Sequence of chain 1.C:
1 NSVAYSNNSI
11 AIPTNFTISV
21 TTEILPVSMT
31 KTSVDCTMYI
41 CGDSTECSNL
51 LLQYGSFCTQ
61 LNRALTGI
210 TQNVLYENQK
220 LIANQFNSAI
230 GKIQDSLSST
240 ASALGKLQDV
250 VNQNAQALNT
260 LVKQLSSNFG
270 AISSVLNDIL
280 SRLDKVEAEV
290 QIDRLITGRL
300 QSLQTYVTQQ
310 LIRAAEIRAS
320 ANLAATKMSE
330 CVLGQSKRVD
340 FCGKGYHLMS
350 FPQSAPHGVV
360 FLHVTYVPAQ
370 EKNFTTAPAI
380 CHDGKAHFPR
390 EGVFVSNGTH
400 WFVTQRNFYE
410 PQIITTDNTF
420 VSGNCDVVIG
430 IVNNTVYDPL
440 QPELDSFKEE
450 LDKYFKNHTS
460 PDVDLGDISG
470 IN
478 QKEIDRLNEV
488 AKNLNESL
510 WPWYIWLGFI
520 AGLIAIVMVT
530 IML

The protein below binds the small molecule below.
Small molecule (SMILES): CC(=O)N[C@H]1[C@H](O[C@H]2[C@H](O)[C@@H](NC(C)=O)CO[C@@H]2CO)O[C@H](CO)[C@@H](O[C@H]2O[C@H](CO)[C@@H](O)[C@H](O)[C@@H]2O)[C@@H]1O

Sequence of chain 1.B:
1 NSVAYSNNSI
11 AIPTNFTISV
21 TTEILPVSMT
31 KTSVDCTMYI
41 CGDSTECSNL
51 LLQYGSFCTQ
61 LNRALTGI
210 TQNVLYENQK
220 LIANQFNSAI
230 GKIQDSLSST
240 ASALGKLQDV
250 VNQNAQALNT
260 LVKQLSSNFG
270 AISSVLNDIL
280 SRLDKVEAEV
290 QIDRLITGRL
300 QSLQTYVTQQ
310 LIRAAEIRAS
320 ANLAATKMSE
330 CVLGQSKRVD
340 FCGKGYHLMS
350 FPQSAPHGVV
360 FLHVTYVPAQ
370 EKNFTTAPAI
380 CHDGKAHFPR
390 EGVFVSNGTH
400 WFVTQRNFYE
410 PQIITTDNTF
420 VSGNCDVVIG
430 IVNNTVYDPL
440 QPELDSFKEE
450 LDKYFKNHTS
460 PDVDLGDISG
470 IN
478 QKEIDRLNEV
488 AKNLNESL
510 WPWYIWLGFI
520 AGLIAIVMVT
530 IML

Binding-site contacts:
Ligand atom O6 contacts residue THR434 of chain 1.C at 3.2 Å.
Ligand atom C8 contacts residue ARG312 of chain 1.B at 3.2 Å.
Ligand atom C2 contacts residue ILE24 of chain 1.B at 3.9 Å (hydrophobic).
Ligand atom C6 contacts residue PRO355 of chain 1.B at 3.7 Å (hydrophobic).
Ligand atom C4 contacts residue ASN432 of chain 1.C at 4.2 Å.
Ligand atom O6 contacts residue HIS356 of chain 1.B at 3.7 Å.
Ligand atom C8 contacts residue GLY357 of chain 1.B at 4.4 Å.
Ligand atom C5 contacts residue ASN432 of chain 1.C at 3.6 Å.
Ligand atom O5 contacts residue THR434 of chain 1.C at 3.7 Å.
Ligand atom C5 contacts residue THR434 of chain 1.C at 4.4 Å.
Ligand atom C8 contacts residue ILE24 of chain 1.B at 3.8 Å (hydrophobic).
Ligand atom O3 contacts residue ASN432 of chain 1.C at 3.6 Å (h-bond).
Ligand atom C1 contacts residue ASN432 of chain 1.C at 1.4 Å.
Ligand atom C1 contacts residue ILE24 of chain 1.B at 4.4 Å (hydrophobic).
Ligand atom O5 contacts residue ASN432 of chain 1.C at 2.4 Å (h-bond).
Ligand atom N2 contacts residue ILE24 of chain 1.B at 3.4 Å.
Ligand atom C6 contacts residue THR434 of chain 1.C at 4.4 Å.
Ligand atom O7 contacts residue ARG312 of chain 1.B at 4.0 Å.
Ligand atom C8 contacts residue ASP437 of chain 1.C at 3.9 Å.
Ligand atom C2 contacts residue ASN432 of chain 1.C at 2.5 Å.
Ligand atom C7 contacts residue ARG312 of chain 1.B at 4.0 Å.
Ligand atom C7 contacts residue ILE24 of chain 1.B at 3.4 Å (hydrophobic).
Ligand atom O6 contacts residue PRO355 of chain 1.B at 3.6 Å.
Ligand atom O7 contacts residue ILE24 of chain 1.B at 3.8 Å.
Ligand atom C1 contacts residue THR434 of chain 1.C at 4.1 Å.
Ligand atom C3 contacts residue ASN432 of chain 1.C at 3.6 Å.
Ligand atom C8 contacts residue ALA354 of chain 1.B at 4.0 Å (hydrophobic).
Ligand atom N2 contacts residue ASN432 of chain 1.C at 3.5 Å (h-bond).